A small-molecule ligand and the protein it binds are described below.
Small molecule (SMILES): Cc1cc(CCCOc2c(C)cc(-c3noc(C(F)(F)F)n3)cc2C)on1

Sequence of chain 6.C:
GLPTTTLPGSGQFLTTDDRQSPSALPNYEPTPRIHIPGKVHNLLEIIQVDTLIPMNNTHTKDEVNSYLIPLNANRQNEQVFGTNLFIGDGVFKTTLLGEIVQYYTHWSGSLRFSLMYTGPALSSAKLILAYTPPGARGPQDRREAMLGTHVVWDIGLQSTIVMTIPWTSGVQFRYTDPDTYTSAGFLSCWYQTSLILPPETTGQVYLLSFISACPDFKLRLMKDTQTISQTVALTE

Sequence of chain 6.A:
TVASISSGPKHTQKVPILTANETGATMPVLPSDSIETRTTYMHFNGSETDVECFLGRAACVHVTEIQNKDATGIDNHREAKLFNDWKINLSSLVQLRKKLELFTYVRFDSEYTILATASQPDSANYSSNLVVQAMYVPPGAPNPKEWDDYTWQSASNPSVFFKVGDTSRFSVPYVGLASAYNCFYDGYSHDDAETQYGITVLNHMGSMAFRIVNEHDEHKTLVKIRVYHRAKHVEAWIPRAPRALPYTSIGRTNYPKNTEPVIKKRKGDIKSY

Binding-site contacts:
Ligand atom F2 contacts residue PHE186 of chain 6.A at 3.1 Å.
Ligand atom C4B contacts residue TYR152 of chain 6.A at 3.6 Å (hydrophobic).
Ligand atom N1A contacts residue PRO174 of chain 6.A at 3.5 Å.
Ligand atom N3A contacts residue TYR152 of chain 6.A at 3.5 Å.
Ligand atom O1 contacts residue MET221 of chain 6.A at 3.7 Å.
Ligand atom C5B contacts residue TYR152 of chain 6.A at 3.4 Å (hydrophobic).
Ligand atom F1 contacts residue PHE186 of chain 6.A at 3.3 Å.
Ligand atom C3C contacts residue TYR128 of chain 6.A at 3.1 Å (hydrophobic).
Ligand atom CM6 contacts residue VAL191 of chain 6.A at 3.7 Å (hydrophobic).
Ligand atom CM4 contacts residue PHE186 of chain 6.A at 3.5 Å (hydrophobic).
Ligand atom CM6 contacts residue TYR152 of chain 6.A at 3.4 Å (hydrophobic).
Ligand atom CM3 contacts residue ASN219 of chain 6.A at 3.5 Å.
Ligand atom CM2 contacts residue TYR128 of chain 6.A at 3.4 Å (hydrophobic).
Ligand atom CM4 contacts residue VAL176 of chain 6.A at 3.7 Å (hydrophobic).
Ligand atom F3 contacts residue TYR152 of chain 6.A at 3.6 Å.
Ligand atom CM4 contacts residue ALA150 of chain 6.A at 3.7 Å (hydrophobic).
Ligand atom O1A contacts residue PHE186 of chain 6.A at 3.4 Å.
Ligand atom C1C contacts residue TYR197 of chain 6.A at 3.7 Å (hydrophobic).
Ligand atom F3 contacts residue PRO174 of chain 6.A at 3.1 Å.
Ligand atom O1A contacts residue PRO174 of chain 6.A at 3.4 Å.
Ligand atom C2A contacts residue PHE186 of chain 6.A at 3.3 Å (hydrophobic).
Ligand atom C4 contacts residue LEU106 of chain 6.A at 3.3 Å (hydrophobic).
Ligand atom F2 contacts residue VAL176 of chain 6.A at 2.7 Å.
Ligand atom C2C contacts residue TYR128 of chain 6.A at 3.2 Å (hydrophobic).
Ligand atom N3A contacts residue PHE186 of chain 6.A at 3.1 Å.
Ligand atom F3 contacts residue ALA150 of chain 6.A at 3.0 Å.
Ligand atom N1A contacts residue ALA24 of chain 6.C at 3.3 Å.
Ligand atom C3B contacts residue MET224 of chain 6.A at 3.6 Å (hydrophobic).
Ligand atom C6B contacts residue TYR152 of chain 6.A at 3.6 Å (hydrophobic).
Ligand atom F1 contacts residue MET224 of chain 6.A at 3.7 Å.
Ligand atom CM2 contacts residue MET224 of chain 6.A at 3.5 Å (hydrophobic).
Ligand atom C2A contacts residue TYR152 of chain 6.A at 3.5 Å (hydrophobic).
Ligand atom C1C contacts residue TYR128 of chain 6.A at 3.3 Å (hydrophobic).
Ligand atom F3 contacts residue SER175 of chain 6.A at 2.8 Å.
Ligand atom C3 contacts residue LEU106 of chain 6.A at 3.4 Å (hydrophobic).
Ligand atom O1A contacts residue ALA24 of chain 6.C at 3.4 Å.
Ligand atom C4 contacts residue TYR197 of chain 6.A at 3.7 Å (hydrophobic).
Ligand atom C3A contacts residue PHE186 of chain 6.A at 3.1 Å (hydrophobic).
Ligand atom N1A contacts residue PHE186 of chain 6.A at 3.5 Å.
Ligand atom F3 contacts residue VAL176 of chain 6.A at 3.6 Å.